The protein below binds the small molecule below.
Small molecule (SMILES): CC(=O)N[C@H]1[C@H](O[C@H]2[C@H](O)[C@@H](NC(C)=O)CO[C@@H]2CO)O[C@H](CO)[C@@H](O)[C@@H]1O

Binding-site contacts:
Ligand atom O5 contacts residue ASN801 of chain 1.A at 2.3 Å (h-bond).
Ligand atom C1 contacts residue ASN801 of chain 1.A at 1.4 Å.
Ligand atom C4 contacts residue ASN801 of chain 1.A at 4.2 Å.
Ligand atom O7 contacts residue ASN801 of chain 1.A at 4.2 Å.
Ligand atom C1 contacts residue SER803 of chain 1.A at 3.7 Å.
Ligand atom C5 contacts residue ASN801 of chain 1.A at 3.6 Å.
Ligand atom O5 contacts residue SER803 of chain 1.A at 3.8 Å.
Ligand atom N2 contacts residue ASN801 of chain 1.A at 3.0 Å (h-bond).
Ligand atom C3 contacts residue ASN801 of chain 1.A at 3.8 Å.
Ligand atom O6 contacts residue SER803 of chain 1.A at 4.2 Å.
Ligand atom C2 contacts residue ASN801 of chain 1.A at 2.5 Å.
Ligand atom C7 contacts residue ASN801 of chain 1.A at 3.8 Å.
Ligand atom C5 contacts residue SER803 of chain 1.A at 3.8 Å.
Ligand atom O6 contacts residue GLN804 of chain 1.A at 3.5 Å (h-bond).

Sequence of chain 1.A:
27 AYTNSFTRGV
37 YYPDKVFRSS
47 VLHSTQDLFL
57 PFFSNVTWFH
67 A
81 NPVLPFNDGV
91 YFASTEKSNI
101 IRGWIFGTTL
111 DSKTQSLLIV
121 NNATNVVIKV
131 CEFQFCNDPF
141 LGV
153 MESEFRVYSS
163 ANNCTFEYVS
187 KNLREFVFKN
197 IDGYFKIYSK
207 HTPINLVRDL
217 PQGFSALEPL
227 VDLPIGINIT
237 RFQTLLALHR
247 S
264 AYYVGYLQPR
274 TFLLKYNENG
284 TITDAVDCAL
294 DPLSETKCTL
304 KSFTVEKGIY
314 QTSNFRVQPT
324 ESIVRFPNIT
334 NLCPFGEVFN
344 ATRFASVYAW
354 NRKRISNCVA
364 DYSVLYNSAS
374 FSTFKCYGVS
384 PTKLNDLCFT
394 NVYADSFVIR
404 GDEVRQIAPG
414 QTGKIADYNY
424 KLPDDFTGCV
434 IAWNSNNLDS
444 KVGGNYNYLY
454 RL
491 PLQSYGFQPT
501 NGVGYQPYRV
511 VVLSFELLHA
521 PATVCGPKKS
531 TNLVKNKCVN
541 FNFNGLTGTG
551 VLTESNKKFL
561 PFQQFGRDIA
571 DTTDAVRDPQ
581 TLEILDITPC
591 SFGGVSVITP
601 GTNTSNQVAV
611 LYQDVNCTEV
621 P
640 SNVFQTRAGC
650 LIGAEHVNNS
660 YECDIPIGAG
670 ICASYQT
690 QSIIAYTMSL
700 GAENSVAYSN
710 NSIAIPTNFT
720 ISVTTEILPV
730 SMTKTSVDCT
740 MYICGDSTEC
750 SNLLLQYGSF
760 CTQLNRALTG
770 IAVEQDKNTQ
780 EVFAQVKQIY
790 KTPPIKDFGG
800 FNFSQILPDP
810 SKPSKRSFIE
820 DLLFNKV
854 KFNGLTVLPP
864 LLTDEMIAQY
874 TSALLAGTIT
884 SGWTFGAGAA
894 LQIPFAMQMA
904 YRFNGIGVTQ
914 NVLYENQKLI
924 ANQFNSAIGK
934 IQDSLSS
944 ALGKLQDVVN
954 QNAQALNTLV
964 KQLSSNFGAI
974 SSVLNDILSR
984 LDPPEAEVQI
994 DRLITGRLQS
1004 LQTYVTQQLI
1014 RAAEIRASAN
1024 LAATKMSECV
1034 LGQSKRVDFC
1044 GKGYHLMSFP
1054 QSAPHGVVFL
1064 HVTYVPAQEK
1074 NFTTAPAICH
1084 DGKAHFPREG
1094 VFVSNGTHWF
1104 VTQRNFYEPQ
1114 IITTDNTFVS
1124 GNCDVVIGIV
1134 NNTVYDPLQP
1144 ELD